Binding-site contacts:
Ligand atom N2 contacts residue ASN145 of chain 1.E at 2.9 Å (h-bond).
Ligand atom C7 contacts residue ASN145 of chain 1.E at 3.3 Å.
Ligand atom C1 contacts residue ASN145 of chain 1.E at 1.5 Å.
Ligand atom C2 contacts residue ASN145 of chain 1.E at 2.5 Å.
Ligand atom O5 contacts residue ASN145 of chain 1.E at 2.4 Å (h-bond).
Ligand atom C5 contacts residue TYR162 of chain 1.E at 4.2 Å (hydrophobic).
Ligand atom O7 contacts residue VAL131 of chain 1.E at 4.5 Å.
Ligand atom C7 contacts residue LEU164 of chain 1.E at 4.5 Å (hydrophobic).
Ligand atom C4 contacts residue ASN145 of chain 1.E at 4.3 Å.
Ligand atom C7 contacts residue ASN133 of chain 1.E at 3.9 Å.
Ligand atom C8 contacts residue LEU164 of chain 1.E at 4.0 Å (hydrophobic).
Ligand atom C8 contacts residue TYR162 of chain 1.E at 3.5 Å (hydrophobic).
Ligand atom O7 contacts residue ASN145 of chain 1.E at 3.3 Å (h-bond).
Ligand atom C8 contacts residue ASN145 of chain 1.E at 4.5 Å.
Ligand atom O7 contacts residue ASN133 of chain 1.E at 3.4 Å (h-bond).
Ligand atom C8 contacts residue ASP317 of chain 1.E at 3.9 Å.
Ligand atom C8 contacts residue ASN133 of chain 1.E at 4.0 Å.
Ligand atom O5 contacts residue TYR162 of chain 1.E at 4.3 Å.
Ligand atom C6 contacts residue TYR162 of chain 1.E at 3.9 Å (hydrophobic).
Ligand atom C3 contacts residue ASN145 of chain 1.E at 3.9 Å.
Ligand atom C5 contacts residue ASN145 of chain 1.E at 3.8 Å.
Ligand atom C8 contacts residue VAL131 of chain 1.E at 3.9 Å (hydrophobic).

This protein binds this small molecule.
Small molecule (SMILES): CC(=O)N[C@H]1[C@H](O[C@H]2[C@H](O)[C@@H](NC(C)=O)CO[C@@H]2CO)O[C@H](CO)[C@@H](O)[C@@H]1O

Sequence of chain 1.E:
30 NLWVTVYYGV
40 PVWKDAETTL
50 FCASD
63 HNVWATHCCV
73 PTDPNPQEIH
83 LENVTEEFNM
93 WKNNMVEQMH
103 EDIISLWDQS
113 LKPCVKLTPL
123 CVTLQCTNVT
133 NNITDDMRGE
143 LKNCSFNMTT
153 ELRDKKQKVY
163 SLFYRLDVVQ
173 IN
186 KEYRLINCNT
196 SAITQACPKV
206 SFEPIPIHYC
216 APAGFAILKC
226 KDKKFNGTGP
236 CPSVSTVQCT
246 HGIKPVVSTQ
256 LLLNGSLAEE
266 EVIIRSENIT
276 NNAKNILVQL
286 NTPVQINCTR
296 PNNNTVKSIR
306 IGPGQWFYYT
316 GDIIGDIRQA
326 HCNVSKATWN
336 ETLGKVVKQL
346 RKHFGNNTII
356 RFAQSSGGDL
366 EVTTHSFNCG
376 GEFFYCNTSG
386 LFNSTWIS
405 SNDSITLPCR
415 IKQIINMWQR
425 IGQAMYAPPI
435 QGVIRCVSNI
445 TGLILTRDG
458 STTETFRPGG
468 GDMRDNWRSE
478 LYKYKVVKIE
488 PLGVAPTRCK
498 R